Binding-site contacts:
Ligand atom NZ contacts residue GLU36 of chain 1.A at 3.8 Å.
Ligand atom CD contacts residue TYR88 of chain 1.A at 4.4 Å (hydrophobic).
Ligand atom CE2 contacts residue TYR88 of chain 1.A at 3.4 Å (hydrophobic).
Ligand atom NE contacts residue GLU42 of chain 1.A at 3.8 Å.
Ligand atom OC2 contacts residue TYR95 of chain 1.A at 2.6 Å.
Ligand atom OC1 contacts residue PRO33 of chain 1.A at 4.2 Å.
Ligand atom CZ contacts residue ALA43 of chain 1.A at 3.2 Å (hydrophobic).
Ligand atom CA contacts residue GLU42 of chain 1.A at 3.5 Å.
Ligand atom CZ contacts residue VAL38 of chain 1.A at 4.1 Å (hydrophobic).
Ligand atom CD contacts residue VAL38 of chain 1.A at 3.9 Å (hydrophobic).
Ligand atom CZ contacts residue TYR88 of chain 1.A at 3.2 Å (hydrophobic).
Ligand atom NO2 contacts residue TYR95 of chain 1.A at 3.2 Å.
Ligand atom CE1 contacts residue VAL38 of chain 1.A at 3.6 Å (hydrophobic).
Ligand atom CE1 contacts residue GLU42 of chain 1.A at 3.1 Å.
Ligand atom CR2 contacts residue TYR88 of chain 1.A at 2.7 Å (hydrophobic).
Ligand atom CE2 contacts residue TYR95 of chain 1.A at 4.4 Å (hydrophobic).
Ligand atom CG contacts residue PRO33 of chain 1.A at 3.9 Å (hydrophobic).
Ligand atom NO2 contacts residue TYR88 of chain 1.A at 3.7 Å.
Ligand atom NO2 contacts residue PRO33 of chain 1.A at 4.5 Å.
Ligand atom OC2 contacts residue ASN89 of chain 1.A at 3.5 Å (h-bond).
Ligand atom CR2 contacts residue ASN89 of chain 1.A at 3.8 Å.
Ligand atom CB contacts residue GLU42 of chain 1.A at 4.3 Å.
Ligand atom NE contacts residue VAL38 of chain 1.A at 4.2 Å.
Ligand atom CZ contacts residue PRO44 of chain 1.A at 4.1 Å (hydrophobic).
Ligand atom CB contacts residue PRO33 of chain 1.A at 4.4 Å (hydrophobic).
Ligand atom CR1 contacts residue VAL38 of chain 1.A at 3.2 Å (hydrophobic).
Ligand atom OC2 contacts residue TYR88 of chain 1.A at 3.3 Å (h-bond).
Ligand atom CR1 contacts residue ALA43 of chain 1.A at 3.2 Å (hydrophobic).
Ligand atom CG contacts residue VAL38 of chain 1.A at 3.9 Å (hydrophobic).
Ligand atom CR1 contacts residue TYR88 of chain 1.A at 4.4 Å (hydrophobic).
Ligand atom CE1 contacts residue ALA43 of chain 1.A at 4.3 Å (hydrophobic).
Ligand atom CZ contacts residue GLU42 of chain 1.A at 3.9 Å.
Ligand atom CA contacts residue GLU36 of chain 1.A at 3.6 Å.
Ligand atom CB contacts residue GLU36 of chain 1.A at 3.9 Å.
Ligand atom CB contacts residue VAL38 of chain 1.A at 3.6 Å (hydrophobic).
Ligand atom CD contacts residue GLU42 of chain 1.A at 3.9 Å.
Ligand atom OC1 contacts residue TYR95 of chain 1.A at 2.9 Å.
Ligand atom CR1 contacts residue GLU42 of chain 1.A at 3.5 Å.

A protein and the small-molecule ligand that binds it are described below.
Small molecule (SMILES): NCCCNc1ccccc1[N+](=O)[O-]

Sequence of chain 1.A:
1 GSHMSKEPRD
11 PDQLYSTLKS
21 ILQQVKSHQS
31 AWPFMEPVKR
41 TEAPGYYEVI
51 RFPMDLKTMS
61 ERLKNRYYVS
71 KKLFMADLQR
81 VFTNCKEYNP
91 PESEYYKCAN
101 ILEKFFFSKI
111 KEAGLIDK